Sequence of chain 1.A:
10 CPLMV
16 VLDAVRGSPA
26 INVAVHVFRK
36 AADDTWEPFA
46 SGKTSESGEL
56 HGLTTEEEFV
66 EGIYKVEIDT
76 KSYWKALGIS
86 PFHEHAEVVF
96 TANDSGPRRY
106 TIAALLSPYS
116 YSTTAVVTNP

Sequence of chain 2.A:
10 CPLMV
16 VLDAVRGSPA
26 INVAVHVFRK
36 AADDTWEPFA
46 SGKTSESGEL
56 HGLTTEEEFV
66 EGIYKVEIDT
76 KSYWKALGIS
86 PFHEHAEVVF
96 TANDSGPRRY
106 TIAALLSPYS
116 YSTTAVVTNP

Binding-site contacts:
Ligand atom N13 contacts residue 4B81 of chain 1.D at 0.1 Å (h-bond).
Ligand atom C2 contacts residue 4B81 of chain 2.D at 0.1 Å.
Ligand atom C20 contacts residue 4B81 of chain 2.D at 0.7 Å.
Ligand atom C10 contacts residue 2WN1 of chain 2.C at 0.6 Å.
Ligand atom CL9 contacts residue 2WN1 of chain 2.C at 0.5 Å.
Ligand atom C10 contacts residue 4B81 of chain 1.D at 0.1 Å.
Ligand atom C7 contacts residue 2WN1 of chain 2.C at 0.2 Å.
Ligand atom C18 contacts residue 4B81 of chain 1.D at 0.2 Å.
Ligand atom C16 contacts residue 4B81 of chain 1.D at 0.6 Å.
Ligand atom O21 contacts residue 4B81 of chain 1.D at 0.2 Å (h-bond).
Ligand atom O1 contacts residue 4B81 of chain 1.D at 0.1 Å (h-bond).
Ligand atom C2 contacts residue 2WN1 of chain 2.C at 0.0 Å.
Ligand atom C6 contacts residue 2WN1 of chain 2.C at 0.3 Å.
Ligand atom C3 contacts residue 2WN1 of chain 2.C at 0.2 Å.
Ligand atom C5 contacts residue 4B81 of chain 1.D at 0.1 Å.
Ligand atom C3 contacts residue 4B81 of chain 2.D at 0.3 Å.
Ligand atom C3 contacts residue 4B81 of chain 1.D at 0.1 Å.
Ligand atom O1 contacts residue 4B81 of chain 2.D at 0.6 Å (h-bond).
Ligand atom C19 contacts residue 4B81 of chain 1.D at 0.7 Å.
Ligand atom O1 contacts residue 2WN1 of chain 2.C at 0.5 Å (h-bond).
Ligand atom C15 contacts residue 4B81 of chain 1.D at 0.1 Å.
Ligand atom C12 contacts residue 4B81 of chain 2.D at 0.1 Å.
Ligand atom C20 contacts residue 4B81 of chain 1.D at 0.6 Å.
Ligand atom C7 contacts residue 4B81 of chain 2.D at 0.2 Å.
Ligand atom C4 contacts residue 4B81 of chain 1.D at 0.1 Å.
Ligand atom C4 contacts residue 4B81 of chain 2.D at 0.4 Å.
Ligand atom C5 contacts residue 4B81 of chain 2.D at 0.1 Å.
Ligand atom C6 contacts residue 4B81 of chain 1.D at 0.1 Å.
Ligand atom C4 contacts residue 2WN1 of chain 2.C at 0.3 Å.
Ligand atom CL8 contacts residue 2WN1 of chain 2.C at 0.5 Å.
Ligand atom O11 contacts residue 4B81 of chain 1.D at 0.1 Å (h-bond).
Ligand atom C10 contacts residue 4B81 of chain 2.D at 0.6 Å.
Ligand atom C5 contacts residue 2WN1 of chain 2.C at 0.0 Å.
Ligand atom C7 contacts residue 4B81 of chain 1.D at 0.1 Å.
Ligand atom C12 contacts residue 4B81 of chain 1.D at 0.1 Å.
Ligand atom C6 contacts residue 4B81 of chain 2.D at 0.2 Å.
Ligand atom N14 contacts residue 4B81 of chain 1.D at 0.1 Å (h-bond).
Ligand atom C17 contacts residue 4B81 of chain 1.D at 0.6 Å.
Ligand atom C12 contacts residue 2WN1 of chain 2.C at 0.0 Å.
Ligand atom C2 contacts residue 4B81 of chain 1.D at 0.1 Å.

This protein binds this small molecule.
Small molecule (SMILES): O=S(=O)(F)Oc1ccc(-c2nnc(-c3cc(Cl)c(O)c(Cl)c3)o2)cc1